Binding-site contacts:
Ligand atom O7 contacts residue ASN1095 of chain 1.B at 3.2 Å (h-bond).
Ligand atom C4 contacts residue HIS1098 of chain 1.B at 4.2 Å.
Ligand atom C8 contacts residue ASN1095 of chain 1.B at 3.3 Å.
Ligand atom O4 contacts residue HIS1098 of chain 1.B at 4.0 Å.
Ligand atom C5 contacts residue PHE1100 of chain 1.B at 4.1 Å (hydrophobic).
Ligand atom O6 contacts residue PHE1100 of chain 1.B at 3.7 Å.
Ligand atom C3 contacts residue THR1097 of chain 1.B at 4.2 Å.
Ligand atom O5 contacts residue HIS1098 of chain 1.B at 4.3 Å.
Ligand atom N2 contacts residue THR1097 of chain 1.B at 3.7 Å.
Ligand atom C1 contacts residue THR1097 of chain 1.B at 4.2 Å.
Ligand atom C5 contacts residue HIS1098 of chain 1.B at 3.8 Å.
Ligand atom C1 contacts residue ASN1095 of chain 1.B at 1.4 Å.
Ligand atom C2 contacts residue HIS1098 of chain 1.B at 4.5 Å.
Ligand atom C5 contacts residue ASN1095 of chain 1.B at 3.7 Å.
Ligand atom C3 contacts residue HIS1098 of chain 1.B at 4.0 Å.
Ligand atom C7 contacts residue HIS1098 of chain 1.B at 4.0 Å.
Ligand atom O5 contacts residue PHE1100 of chain 1.B at 3.8 Å.
Ligand atom O5 contacts residue ASN1095 of chain 1.B at 2.4 Å (h-bond).
Ligand atom C8 contacts residue HIS1098 of chain 1.B at 4.1 Å.
Ligand atom C1 contacts residue PHE1100 of chain 1.B at 4.5 Å (hydrophobic).
Ligand atom C6 contacts residue PHE1100 of chain 1.B at 3.7 Å (hydrophobic).
Ligand atom C2 contacts residue ASN1095 of chain 1.B at 2.4 Å.
Ligand atom O7 contacts residue HIS1098 of chain 1.B at 3.8 Å.
Ligand atom C7 contacts residue ASN1095 of chain 1.B at 3.2 Å.
Ligand atom C3 contacts residue ASN1095 of chain 1.B at 3.8 Å.
Ligand atom C1 contacts residue HIS1098 of chain 1.B at 4.0 Å.
Ligand atom C2 contacts residue THR1097 of chain 1.B at 4.2 Å.
Ligand atom N2 contacts residue ASN1095 of chain 1.B at 2.9 Å (h-bond).
Ligand atom C4 contacts residue ASN1095 of chain 1.B at 4.2 Å.

Sequence of chain 1.B:
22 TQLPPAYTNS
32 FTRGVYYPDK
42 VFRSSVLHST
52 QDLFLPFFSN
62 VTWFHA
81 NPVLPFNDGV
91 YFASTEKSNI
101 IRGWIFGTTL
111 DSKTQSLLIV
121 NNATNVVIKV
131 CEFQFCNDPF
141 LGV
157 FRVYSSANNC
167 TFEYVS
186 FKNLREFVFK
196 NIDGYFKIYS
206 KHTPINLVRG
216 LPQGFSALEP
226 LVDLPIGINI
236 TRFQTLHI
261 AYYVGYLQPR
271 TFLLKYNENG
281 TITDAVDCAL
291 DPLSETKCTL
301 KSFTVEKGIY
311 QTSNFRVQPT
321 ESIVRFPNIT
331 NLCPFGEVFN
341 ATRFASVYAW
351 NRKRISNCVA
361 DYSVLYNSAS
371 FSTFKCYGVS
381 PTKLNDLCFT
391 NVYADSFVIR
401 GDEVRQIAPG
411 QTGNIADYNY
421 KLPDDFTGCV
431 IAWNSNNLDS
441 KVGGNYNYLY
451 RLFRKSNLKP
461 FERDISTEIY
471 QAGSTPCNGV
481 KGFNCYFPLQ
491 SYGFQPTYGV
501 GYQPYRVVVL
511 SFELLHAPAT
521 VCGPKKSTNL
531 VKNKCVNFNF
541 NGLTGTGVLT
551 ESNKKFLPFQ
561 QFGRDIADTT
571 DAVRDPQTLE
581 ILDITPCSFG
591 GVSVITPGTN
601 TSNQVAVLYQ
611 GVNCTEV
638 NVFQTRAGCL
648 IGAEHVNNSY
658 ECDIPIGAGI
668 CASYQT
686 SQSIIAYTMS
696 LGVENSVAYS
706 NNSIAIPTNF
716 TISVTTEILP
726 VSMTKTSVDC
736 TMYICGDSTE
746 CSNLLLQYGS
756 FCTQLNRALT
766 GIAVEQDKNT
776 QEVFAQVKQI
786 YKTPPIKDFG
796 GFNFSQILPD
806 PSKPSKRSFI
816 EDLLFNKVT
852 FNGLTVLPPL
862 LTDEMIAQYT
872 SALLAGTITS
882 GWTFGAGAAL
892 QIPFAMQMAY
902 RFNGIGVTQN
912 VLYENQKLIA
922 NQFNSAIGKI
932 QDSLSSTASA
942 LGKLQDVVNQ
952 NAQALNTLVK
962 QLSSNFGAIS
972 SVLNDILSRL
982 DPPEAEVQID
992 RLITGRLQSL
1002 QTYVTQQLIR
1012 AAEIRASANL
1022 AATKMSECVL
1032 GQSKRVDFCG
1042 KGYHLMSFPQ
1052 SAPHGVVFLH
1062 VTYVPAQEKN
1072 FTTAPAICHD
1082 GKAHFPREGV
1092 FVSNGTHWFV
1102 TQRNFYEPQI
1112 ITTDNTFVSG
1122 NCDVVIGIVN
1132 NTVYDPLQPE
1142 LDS

The small molecule below binds the protein below.
Small molecule (SMILES): CC(=O)N[C@H]1[C@H](O[C@H]2[C@H](O)[C@@H](NC(C)=O)CO[C@@H]2CO)O[C@H](CO)[C@@H](O)[C@@H]1O